A small-molecule ligand and the protein it binds are described below.
Small molecule (SMILES): CC(=O)N[C@H]1[C@H](O[C@H]2[C@H](O)[C@@H](NC(C)=O)CO[C@@H]2CO)O[C@H](CO)[C@@H](O[C@@H]2O[C@H](CO[C@H]3O[C@H](CO[C@H]4O[C@H](CO)[C@@H](O)[C@H](O)[C@@H]4O)[C@@H](O)[C@H](O[C@H]4O[C@H](CO)[C@@H](O)[C@H](O)[C@@H]4O)[C@@H]3O)[C@@H](O)[C@H](O[C@H]3O[C@H](CO)[C@@H](O)[C@H](O)[C@@H]3O[C@H]3O[C@H](CO)[C@@H](O)[C@H](O)[C@@H]3O[C@H]3O[C@H](CO)[C@@H](O)[C@H](O)[C@@H]3O)[C@@H]2O)[C@@H]1O

Binding-site contacts:
Ligand atom O4 contacts residue ASP291 of chain 1.A at 3.4 Å (salt-bridge).
Ligand atom C2 contacts residue ASN161 of chain 1.J at 2.3 Å.
Ligand atom O4 contacts residue GLU335 of chain 1.A at 3.0 Å (salt-bridge).
Ligand atom O4 contacts residue GLY353 of chain 1.A at 3.8 Å.
Ligand atom C4 contacts residue GLU335 of chain 1.A at 3.8 Å.
Ligand atom C6 contacts residue ILE351 of chain 1.A at 3.9 Å (hydrophobic).
Ligand atom C3 contacts residue GLU335 of chain 1.A at 3.5 Å.
Ligand atom O6 contacts residue ARG324 of chain 1.A at 3.7 Å.
Ligand atom C8 contacts residue TRP103 of chain 1.K at 3.7 Å (hydrophobic).
Ligand atom C4 contacts residue ASN290 of chain 1.A at 3.6 Å.
Ligand atom C3 contacts residue GLY353 of chain 1.A at 3.3 Å.
Ligand atom C3 contacts residue ASN290 of chain 1.A at 3.8 Å.
Ligand atom O5 contacts residue GLY415 of chain 1.A at 3.4 Å.
Ligand atom O4 contacts residue ILE351 of chain 1.A at 3.2 Å (h-bond).
Ligand atom C5 contacts residue ILE351 of chain 1.A at 3.5 Å (hydrophobic).
Ligand atom C5 contacts residue ASN161 of chain 1.J at 3.6 Å.
Ligand atom O3 contacts residue ASN290 of chain 1.A at 2.8 Å (h-bond).
Ligand atom O7 contacts residue ASN161 of chain 1.J at 3.2 Å (h-bond).
Ligand atom O2 contacts residue GLY353 of chain 1.A at 3.4 Å (h-bond).
Ligand atom C1 contacts residue ASN161 of chain 1.J at 1.4 Å.
Ligand atom C4 contacts residue ILE351 of chain 1.A at 3.8 Å (hydrophobic).
Ligand atom C6 contacts residue THR328 of chain 1.A at 3.9 Å.
Ligand atom C8 contacts residue PHE413 of chain 1.A at 3.8 Å (hydrophobic).
Ligand atom O3 contacts residue GLY353 of chain 1.A at 3.2 Å (h-bond).
Ligand atom O3 contacts residue GLU335 of chain 1.A at 2.7 Å (salt-bridge).
Ligand atom C6 contacts residue ARG288 of chain 1.A at 3.6 Å.
Ligand atom C6 contacts residue ARG324 of chain 1.A at 3.8 Å.
Ligand atom O6 contacts residue ILE351 of chain 1.A at 3.9 Å.
Ligand atom C6 contacts residue LEU414 of chain 1.A at 3.6 Å (hydrophobic).
Ligand atom O6 contacts residue THR328 of chain 1.A at 3.4 Å.
Ligand atom O5 contacts residue GLN416 of chain 1.A at 3.8 Å.
Ligand atom N2 contacts residue ASN161 of chain 1.J at 2.8 Å (h-bond).
Ligand atom O3 contacts residue GLN352 of chain 1.A at 3.7 Å.
Ligand atom C3 contacts residue ASN161 of chain 1.J at 3.6 Å.
Ligand atom O6 contacts residue GLN416 of chain 1.A at 3.3 Å.
Ligand atom O6 contacts residue ARG288 of chain 1.A at 2.9 Å (salt-bridge).
Ligand atom O5 contacts residue ASN161 of chain 1.J at 2.3 Å (h-bond).
Ligand atom O4 contacts residue ASN290 of chain 1.A at 3.5 Å (h-bond).
Ligand atom C7 contacts residue ASN161 of chain 1.J at 3.2 Å.
Ligand atom O3 contacts residue ARG324 of chain 1.A at 3.1 Å (salt-bridge).

Sequence of chain 1.K:
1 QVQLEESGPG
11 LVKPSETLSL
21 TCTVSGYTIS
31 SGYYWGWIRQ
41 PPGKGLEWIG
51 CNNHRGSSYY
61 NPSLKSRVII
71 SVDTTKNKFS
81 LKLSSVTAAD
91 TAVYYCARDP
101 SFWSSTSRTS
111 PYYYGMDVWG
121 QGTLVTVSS

Sequence of chain 1.J:
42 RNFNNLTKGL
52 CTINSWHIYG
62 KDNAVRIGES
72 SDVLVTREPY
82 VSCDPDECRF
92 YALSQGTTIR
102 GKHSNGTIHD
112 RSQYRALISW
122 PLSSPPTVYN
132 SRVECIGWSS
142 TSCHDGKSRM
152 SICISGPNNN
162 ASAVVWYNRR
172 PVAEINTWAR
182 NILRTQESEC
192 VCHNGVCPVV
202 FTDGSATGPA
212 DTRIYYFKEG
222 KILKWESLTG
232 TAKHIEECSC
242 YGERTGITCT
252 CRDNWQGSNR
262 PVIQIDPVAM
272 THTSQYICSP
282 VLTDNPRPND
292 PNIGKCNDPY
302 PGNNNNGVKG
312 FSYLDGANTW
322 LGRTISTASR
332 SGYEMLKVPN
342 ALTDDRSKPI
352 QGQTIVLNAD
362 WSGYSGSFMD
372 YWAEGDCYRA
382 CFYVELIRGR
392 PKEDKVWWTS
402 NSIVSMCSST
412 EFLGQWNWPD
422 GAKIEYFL

Sequence of chain 1.A:
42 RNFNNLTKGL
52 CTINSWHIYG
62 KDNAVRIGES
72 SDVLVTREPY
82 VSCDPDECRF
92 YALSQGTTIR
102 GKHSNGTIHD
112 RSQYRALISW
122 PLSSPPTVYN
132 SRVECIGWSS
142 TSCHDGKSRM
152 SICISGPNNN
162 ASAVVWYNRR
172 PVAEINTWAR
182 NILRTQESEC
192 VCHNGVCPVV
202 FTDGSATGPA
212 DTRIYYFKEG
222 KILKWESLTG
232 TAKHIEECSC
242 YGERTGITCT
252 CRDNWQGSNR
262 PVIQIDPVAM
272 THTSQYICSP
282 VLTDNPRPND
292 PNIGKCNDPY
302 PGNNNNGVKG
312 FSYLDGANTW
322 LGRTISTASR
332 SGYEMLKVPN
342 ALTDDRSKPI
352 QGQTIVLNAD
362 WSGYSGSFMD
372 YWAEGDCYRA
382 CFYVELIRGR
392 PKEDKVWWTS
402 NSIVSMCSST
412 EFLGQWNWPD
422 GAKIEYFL